Binding-site contacts:
Ligand atom NAH contacts residue THR185 of chain 1.A at 3.7 Å.
Ligand atom CAL contacts residue ASN108 of chain 1.A at 3.8 Å.
Ligand atom OAK contacts residue NDP1 of chain 1.D at 3.8 Å.
Ligand atom CAI contacts residue CYS15 of chain 1.A at 3.6 Å (hydrophobic).
Ligand atom CAI contacts residue TYR170 of chain 1.A at 3.1 Å (hydrophobic).
Ligand atom CAC contacts residue PHE58 of chain 1.A at 4.0 Å (hydrophobic).
Ligand atom CAP contacts residue PHE58 of chain 1.A at 3.8 Å (hydrophobic).
Ligand atom NAF contacts residue PHE58 of chain 1.A at 3.9 Å.
Ligand atom CAE contacts residue PHE58 of chain 1.A at 3.6 Å (hydrophobic).
Ligand atom CAC contacts residue CYS15 of chain 1.A at 3.7 Å (hydrophobic).
Ligand atom CAM contacts residue ASN108 of chain 1.A at 3.2 Å.
Ligand atom CAL contacts residue NDP1 of chain 1.D at 3.9 Å.
Ligand atom NAB contacts residue ASP54 of chain 1.A at 2.9 Å (salt-bridge).
Ligand atom CL contacts residue ILE112 of chain 1.A at 3.9 Å.
Ligand atom CAQ contacts residue LEU119 of chain 1.A at 4.0 Å (hydrophobic).
Ligand atom NAB contacts residue ALA16 of chain 1.A at 3.6 Å.
Ligand atom CAI contacts residue LEU164 of chain 1.A at 3.2 Å (hydrophobic).
Ligand atom CAI contacts residue NDP1 of chain 1.D at 3.2 Å.
Ligand atom CAE contacts residue ILE14 of chain 1.A at 3.8 Å (hydrophobic).
Ligand atom NAH contacts residue ASP54 of chain 1.A at 2.9 Å (salt-bridge).
Ligand atom CAJ contacts residue ILE14 of chain 1.A at 3.6 Å (hydrophobic).
Ligand atom NAD contacts residue PHE58 of chain 1.A at 3.5 Å.
Ligand atom CAR contacts residue ILE112 of chain 1.A at 3.8 Å (hydrophobic).
Ligand atom NAG contacts residue LEU46 of chain 1.A at 3.8 Å.
Ligand atom CAL contacts residue LEU164 of chain 1.A at 3.6 Å (hydrophobic).
Ligand atom CL contacts residue PHE116 of chain 1.A at 3.5 Å.
Ligand atom CAC contacts residue ALA16 of chain 1.A at 3.8 Å (hydrophobic).
Ligand atom NAD contacts residue CYS15 of chain 1.A at 3.7 Å.
Ligand atom OAV contacts residue ASN108 of chain 1.A at 2.2 Å (h-bond).
Ligand atom CAE contacts residue NDP1 of chain 1.D at 4.0 Å.
Ligand atom CL contacts residue PRO113 of chain 1.A at 3.5 Å.
Ligand atom CAI contacts residue ILE14 of chain 1.A at 3.1 Å (hydrophobic).
Ligand atom CAC contacts residue ASP54 of chain 1.A at 3.6 Å.
Ligand atom NAG contacts residue ASP54 of chain 1.A at 3.9 Å.
Ligand atom NAD contacts residue ILE14 of chain 1.A at 3.8 Å.
Ligand atom NAH contacts residue ILE14 of chain 1.A at 4.0 Å.
Ligand atom CAJ contacts residue PHE58 of chain 1.A at 2.6 Å (hydrophobic).
Ligand atom NAH contacts residue ALA16 of chain 1.A at 3.7 Å.
Ligand atom CAA contacts residue ASP54 of chain 1.A at 3.9 Å.
Ligand atom NAH contacts residue CYS15 of chain 1.A at 3.1 Å (h-bond).

Sequence of chain 1.A:
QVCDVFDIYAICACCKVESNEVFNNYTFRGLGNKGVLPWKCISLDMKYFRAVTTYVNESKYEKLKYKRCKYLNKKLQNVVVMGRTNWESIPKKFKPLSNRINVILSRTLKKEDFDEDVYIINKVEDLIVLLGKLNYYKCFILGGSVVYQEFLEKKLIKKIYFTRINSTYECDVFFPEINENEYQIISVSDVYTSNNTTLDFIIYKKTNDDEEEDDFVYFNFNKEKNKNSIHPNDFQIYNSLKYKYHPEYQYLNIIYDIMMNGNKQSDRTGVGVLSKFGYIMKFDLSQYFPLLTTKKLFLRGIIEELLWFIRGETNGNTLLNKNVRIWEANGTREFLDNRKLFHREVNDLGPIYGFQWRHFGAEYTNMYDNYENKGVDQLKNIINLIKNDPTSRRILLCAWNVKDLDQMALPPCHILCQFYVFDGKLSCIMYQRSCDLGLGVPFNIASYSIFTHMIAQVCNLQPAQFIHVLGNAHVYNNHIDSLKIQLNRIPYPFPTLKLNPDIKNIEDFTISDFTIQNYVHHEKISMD

The protein below binds the small molecule below.
Small molecule (SMILES): CC1(C)N=C(N)N=C(N)N1OCC(=O)Nc1ccc(Cl)cc1